Binding-site contacts:
Ligand atom C11 contacts residue LEU146 of chain 1.B at 4.1 Å (hydrophobic).
Ligand atom N contacts residue LEU146 of chain 1.B at 3.8 Å.
Ligand atom N1 contacts residue TYR93 of chain 1.B at 3.9 Å.
Ligand atom CL contacts residue MET67 of chain 1.B at 3.8 Å.
Ligand atom C1 contacts residue TYR93 of chain 1.B at 3.8 Å (hydrophobic).
Ligand atom C20 contacts residue SER98 of chain 1.B at 4.1 Å.
Ligand atom N1 contacts residue MET94 of chain 1.B at 3.1 Å (h-bond).
Ligand atom N1 contacts residue GLU92 of chain 1.B at 4.1 Å.
Ligand atom C17 contacts residue VAL34 of chain 1.B at 3.6 Å (hydrophobic).
Ligand atom C3 contacts residue LEU146 of chain 1.B at 3.8 Å (hydrophobic).
Ligand atom C9 contacts residue ASP157 of chain 1.B at 3.7 Å.
Ligand atom N2 contacts residue MET94 of chain 1.B at 4.1 Å.
Ligand atom O contacts residue VAL34 of chain 1.B at 3.2 Å.
Ligand atom C contacts residue ALA46 of chain 1.B at 3.6 Å (hydrophobic).
Ligand atom C7 contacts residue LYS48 of chain 1.B at 3.9 Å.
Ligand atom CL contacts residue THR91 of chain 1.B at 3.6 Å.
Ligand atom C6 contacts residue VAL34 of chain 1.B at 4.0 Å (hydrophobic).
Ligand atom N contacts residue GLU92 of chain 1.B at 3.2 Å (salt-bridge).
Ligand atom N contacts residue ALA46 of chain 1.B at 3.3 Å.
Ligand atom C contacts residue LEU146 of chain 1.B at 3.8 Å (hydrophobic).
Ligand atom N3 contacts residue ASP157 of chain 1.B at 3.2 Å (salt-bridge).
Ligand atom C2 contacts residue LEU146 of chain 1.B at 3.8 Å (hydrophobic).
Ligand atom C10 contacts residue ASP157 of chain 1.B at 3.9 Å.
Ligand atom C15 contacts residue VAL34 of chain 1.B at 4.0 Å (hydrophobic).
Ligand atom N3 contacts residue ASN144 of chain 1.B at 4.1 Å.
Ligand atom C21 contacts residue LEU26 of chain 1.B at 3.7 Å (hydrophobic).
Ligand atom C4 contacts residue LEU146 of chain 1.B at 3.9 Å (hydrophobic).
Ligand atom C8 contacts residue LYS48 of chain 1.B at 4.1 Å.
Ligand atom C16 contacts residue VAL34 of chain 1.B at 3.9 Å (hydrophobic).
Ligand atom C10 contacts residue LEU146 of chain 1.B at 4.1 Å (hydrophobic).
Ligand atom N2 contacts residue LEU26 of chain 1.B at 4.0 Å.
Ligand atom C14 contacts residue ASP157 of chain 1.B at 3.5 Å.
Ligand atom CL contacts residue GLU63 of chain 1.B at 4.0 Å.
Ligand atom N1 contacts residue ALA46 of chain 1.B at 3.8 Å.
Ligand atom N contacts residue THR91 of chain 1.B at 3.4 Å (h-bond).
Ligand atom C1 contacts residue MET94 of chain 1.B at 3.3 Å (hydrophobic).
Ligand atom C17 contacts residue GLY32 of chain 1.B at 4.1 Å.
Ligand atom C7 contacts residue THR91 of chain 1.B at 3.8 Å.
Ligand atom N3 contacts residue ALA143 of chain 1.B at 3.4 Å (h-bond).
Ligand atom N5 contacts residue LEU146 of chain 1.B at 3.9 Å.

This small molecule binds to this protein.
Small molecule (SMILES): COCCn1c(/C=C(\C#N)C(=O)NC(C)C)c(-c2ccc(Cl)cc2)c2c(N)ncnc21

Sequence of chain 1.B:
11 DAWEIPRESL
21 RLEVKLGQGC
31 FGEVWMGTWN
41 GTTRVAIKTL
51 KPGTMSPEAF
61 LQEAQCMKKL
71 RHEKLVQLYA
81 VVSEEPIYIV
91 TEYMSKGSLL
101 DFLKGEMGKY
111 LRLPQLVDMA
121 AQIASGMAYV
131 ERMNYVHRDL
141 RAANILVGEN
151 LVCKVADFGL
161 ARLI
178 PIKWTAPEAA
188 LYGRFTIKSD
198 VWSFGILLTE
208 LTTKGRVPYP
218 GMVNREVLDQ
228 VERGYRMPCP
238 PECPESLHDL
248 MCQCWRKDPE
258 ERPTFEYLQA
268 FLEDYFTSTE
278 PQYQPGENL